Binding-site contacts:
Ligand atom C1 contacts residue GLY24 of chain 1.B at 4.4 Å.
Ligand atom C8 contacts residue ASN58 of chain 1.A at 4.4 Å.
Ligand atom O7 contacts residue GLY57 of chain 1.A at 4.2 Å.
Ligand atom C5 contacts residue ASN58 of chain 1.A at 3.7 Å.
Ligand atom C1 contacts residue ASN58 of chain 1.A at 1.4 Å.
Ligand atom O7 contacts residue ASN58 of chain 1.A at 3.1 Å (h-bond).
Ligand atom C3 contacts residue ASN58 of chain 1.A at 3.8 Å.
Ligand atom C8 contacts residue GLY57 of chain 1.A at 3.7 Å.
Ligand atom N2 contacts residue GLY24 of chain 1.B at 4.4 Å.
Ligand atom C7 contacts residue ASN58 of chain 1.A at 3.4 Å.
Ligand atom O7 contacts residue SER25 of chain 1.B at 3.8 Å.
Ligand atom C7 contacts residue GLY57 of chain 1.A at 4.1 Å.
Ligand atom C2 contacts residue GLY24 of chain 1.B at 4.3 Å.
Ligand atom C7 contacts residue GLY24 of chain 1.B at 3.8 Å.
Ligand atom C4 contacts residue ASN58 of chain 1.A at 4.2 Å.
Ligand atom O5 contacts residue ASN58 of chain 1.A at 2.4 Å (h-bond).
Ligand atom N2 contacts residue ASN58 of chain 1.A at 2.9 Å (h-bond).
Ligand atom C2 contacts residue ASN58 of chain 1.A at 2.5 Å.
Ligand atom O7 contacts residue GLY24 of chain 1.B at 2.6 Å (h-bond).

Sequence of chain 1.B:
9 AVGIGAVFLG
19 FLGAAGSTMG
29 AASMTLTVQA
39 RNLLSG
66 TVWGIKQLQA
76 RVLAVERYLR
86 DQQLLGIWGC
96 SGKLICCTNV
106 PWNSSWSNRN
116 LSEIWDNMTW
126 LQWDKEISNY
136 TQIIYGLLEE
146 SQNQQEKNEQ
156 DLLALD

The small molecule below binds the protein below.
Small molecule (SMILES): CC(=O)N[C@@H]1[C@@H](O)[C@H](O)[C@@H](CO)O[C@H]1O

Sequence of chain 1.A:
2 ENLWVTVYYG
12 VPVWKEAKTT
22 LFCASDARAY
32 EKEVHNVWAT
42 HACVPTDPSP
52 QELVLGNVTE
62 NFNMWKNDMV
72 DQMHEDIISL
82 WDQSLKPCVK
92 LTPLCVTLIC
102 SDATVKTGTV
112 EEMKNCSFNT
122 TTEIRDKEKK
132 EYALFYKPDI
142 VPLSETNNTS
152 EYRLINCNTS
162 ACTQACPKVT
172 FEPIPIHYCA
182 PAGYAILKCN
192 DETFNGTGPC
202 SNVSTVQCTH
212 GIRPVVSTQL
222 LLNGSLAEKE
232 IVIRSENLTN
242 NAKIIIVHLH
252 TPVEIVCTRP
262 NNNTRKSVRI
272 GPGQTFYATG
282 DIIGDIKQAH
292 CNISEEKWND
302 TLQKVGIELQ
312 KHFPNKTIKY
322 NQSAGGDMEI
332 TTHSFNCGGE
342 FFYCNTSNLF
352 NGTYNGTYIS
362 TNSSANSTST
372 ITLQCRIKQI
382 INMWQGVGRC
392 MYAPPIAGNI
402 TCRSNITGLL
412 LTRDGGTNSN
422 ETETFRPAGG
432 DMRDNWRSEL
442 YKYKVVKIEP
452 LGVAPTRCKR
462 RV